Sequence of chain 1.B:
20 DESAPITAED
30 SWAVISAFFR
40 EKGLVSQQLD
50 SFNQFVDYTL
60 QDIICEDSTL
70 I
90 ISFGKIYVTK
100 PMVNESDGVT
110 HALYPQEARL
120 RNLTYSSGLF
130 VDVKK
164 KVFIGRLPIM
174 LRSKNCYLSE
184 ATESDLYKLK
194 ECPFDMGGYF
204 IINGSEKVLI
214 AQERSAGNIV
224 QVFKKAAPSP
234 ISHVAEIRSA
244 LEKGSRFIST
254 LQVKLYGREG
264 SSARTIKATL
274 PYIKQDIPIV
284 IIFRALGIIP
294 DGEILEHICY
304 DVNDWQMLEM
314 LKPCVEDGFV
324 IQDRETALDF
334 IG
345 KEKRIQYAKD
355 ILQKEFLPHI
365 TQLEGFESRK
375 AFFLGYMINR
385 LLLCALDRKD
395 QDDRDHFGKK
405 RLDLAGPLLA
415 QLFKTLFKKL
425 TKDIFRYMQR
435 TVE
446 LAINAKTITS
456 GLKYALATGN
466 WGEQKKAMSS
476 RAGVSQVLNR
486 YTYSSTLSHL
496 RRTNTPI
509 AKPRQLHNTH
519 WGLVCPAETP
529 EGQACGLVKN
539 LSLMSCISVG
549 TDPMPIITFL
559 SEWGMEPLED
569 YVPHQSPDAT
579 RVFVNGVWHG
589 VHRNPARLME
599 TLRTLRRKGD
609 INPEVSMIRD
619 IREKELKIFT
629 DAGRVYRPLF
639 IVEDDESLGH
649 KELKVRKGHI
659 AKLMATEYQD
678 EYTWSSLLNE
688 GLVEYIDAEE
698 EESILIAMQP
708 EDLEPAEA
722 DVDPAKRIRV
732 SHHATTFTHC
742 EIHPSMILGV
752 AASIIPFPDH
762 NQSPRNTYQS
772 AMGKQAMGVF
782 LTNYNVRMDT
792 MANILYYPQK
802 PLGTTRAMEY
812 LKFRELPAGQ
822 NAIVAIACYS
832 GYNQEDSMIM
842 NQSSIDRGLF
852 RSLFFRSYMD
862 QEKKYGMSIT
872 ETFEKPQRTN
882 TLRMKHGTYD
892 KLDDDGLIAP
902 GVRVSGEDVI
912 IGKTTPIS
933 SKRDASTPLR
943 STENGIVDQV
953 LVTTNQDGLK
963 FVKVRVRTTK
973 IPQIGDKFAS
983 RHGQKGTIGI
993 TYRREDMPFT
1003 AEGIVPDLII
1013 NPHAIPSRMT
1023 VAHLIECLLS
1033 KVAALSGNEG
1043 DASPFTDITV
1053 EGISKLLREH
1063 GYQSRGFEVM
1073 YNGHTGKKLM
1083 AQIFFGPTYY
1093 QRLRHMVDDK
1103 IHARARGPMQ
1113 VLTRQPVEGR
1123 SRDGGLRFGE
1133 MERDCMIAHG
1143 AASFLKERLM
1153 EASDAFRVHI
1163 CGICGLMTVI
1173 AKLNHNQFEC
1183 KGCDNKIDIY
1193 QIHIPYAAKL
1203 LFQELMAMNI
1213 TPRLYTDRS

Sequence of chain 1.A:
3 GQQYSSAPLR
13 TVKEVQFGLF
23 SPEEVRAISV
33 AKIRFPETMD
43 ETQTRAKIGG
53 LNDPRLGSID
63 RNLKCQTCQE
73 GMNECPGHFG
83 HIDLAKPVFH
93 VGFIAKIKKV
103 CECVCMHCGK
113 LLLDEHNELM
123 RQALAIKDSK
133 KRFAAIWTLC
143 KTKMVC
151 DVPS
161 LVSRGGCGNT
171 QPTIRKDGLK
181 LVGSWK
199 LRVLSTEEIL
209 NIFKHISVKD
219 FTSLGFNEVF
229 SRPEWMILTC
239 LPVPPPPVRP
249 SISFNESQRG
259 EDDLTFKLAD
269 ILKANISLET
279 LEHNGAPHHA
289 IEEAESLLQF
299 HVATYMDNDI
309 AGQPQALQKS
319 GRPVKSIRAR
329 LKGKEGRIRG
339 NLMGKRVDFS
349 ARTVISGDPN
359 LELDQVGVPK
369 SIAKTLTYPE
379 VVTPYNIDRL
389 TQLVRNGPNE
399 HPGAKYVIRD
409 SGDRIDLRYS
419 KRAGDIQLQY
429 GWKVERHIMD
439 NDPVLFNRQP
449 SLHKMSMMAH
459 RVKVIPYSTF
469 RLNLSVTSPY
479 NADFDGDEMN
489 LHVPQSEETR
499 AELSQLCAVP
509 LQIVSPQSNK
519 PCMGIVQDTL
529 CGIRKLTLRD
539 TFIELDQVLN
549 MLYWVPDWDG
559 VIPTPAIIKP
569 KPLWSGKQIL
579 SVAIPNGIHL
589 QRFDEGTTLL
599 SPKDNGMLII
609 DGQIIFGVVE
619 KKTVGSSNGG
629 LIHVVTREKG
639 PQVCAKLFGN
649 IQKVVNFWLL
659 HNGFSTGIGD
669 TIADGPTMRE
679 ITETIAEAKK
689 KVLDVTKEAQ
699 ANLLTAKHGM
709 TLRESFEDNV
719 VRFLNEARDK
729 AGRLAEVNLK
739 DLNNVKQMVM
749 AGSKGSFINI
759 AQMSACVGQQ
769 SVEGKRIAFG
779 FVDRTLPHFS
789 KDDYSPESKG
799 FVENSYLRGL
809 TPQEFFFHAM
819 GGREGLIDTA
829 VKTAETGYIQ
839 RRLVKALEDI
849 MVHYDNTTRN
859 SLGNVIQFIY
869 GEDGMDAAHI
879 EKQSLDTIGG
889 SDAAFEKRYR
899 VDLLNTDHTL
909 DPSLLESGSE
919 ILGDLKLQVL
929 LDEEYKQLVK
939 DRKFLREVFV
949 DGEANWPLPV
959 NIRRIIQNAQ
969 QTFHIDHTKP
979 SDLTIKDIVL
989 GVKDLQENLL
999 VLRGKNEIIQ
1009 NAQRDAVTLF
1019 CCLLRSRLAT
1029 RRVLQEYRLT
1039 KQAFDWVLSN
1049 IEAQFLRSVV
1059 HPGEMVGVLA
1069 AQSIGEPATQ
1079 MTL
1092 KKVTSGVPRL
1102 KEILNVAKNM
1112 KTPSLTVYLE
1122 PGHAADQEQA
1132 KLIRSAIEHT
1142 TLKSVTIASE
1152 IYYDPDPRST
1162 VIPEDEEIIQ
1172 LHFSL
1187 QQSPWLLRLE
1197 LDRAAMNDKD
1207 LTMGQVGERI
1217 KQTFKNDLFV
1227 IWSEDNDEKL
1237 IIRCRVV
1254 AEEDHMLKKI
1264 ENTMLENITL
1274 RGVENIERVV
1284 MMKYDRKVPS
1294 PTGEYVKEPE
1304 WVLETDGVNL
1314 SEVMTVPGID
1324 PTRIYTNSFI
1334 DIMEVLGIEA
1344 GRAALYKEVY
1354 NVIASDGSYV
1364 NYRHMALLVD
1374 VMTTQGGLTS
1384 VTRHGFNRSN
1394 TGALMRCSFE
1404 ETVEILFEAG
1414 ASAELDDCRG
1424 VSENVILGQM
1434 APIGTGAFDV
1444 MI

Binding-site contacts:
Ligand atom C2' contacts residue ARG446 of chain 1.A at 3.8 Å.
Ligand atom C4' contacts residue ASP483 of chain 1.A at 3.3 Å.
Ligand atom C2' contacts residue ASP485 of chain 1.A at 3.8 Å.
Ligand atom O2' contacts residue GLY484 of chain 1.A at 3.9 Å.
Ligand atom O4' contacts residue HIS1097 of chain 1.B at 3.6 Å.
Ligand atom O3' contacts residue ASP485 of chain 1.A at 3.4 Å (salt-bridge).
Ligand atom O5' contacts residue LYS987 of chain 1.B at 3.7 Å.
Ligand atom C4' contacts residue HIS1097 of chain 1.B at 3.7 Å.
Ligand atom O3' contacts residue GLN481 of chain 1.B at 3.4 Å (h-bond).
Ligand atom C5' contacts residue GLN776 of chain 1.B at 3.5 Å.
Ligand atom O3' contacts residue MG1 of chain 1.P at 2.4 Å.
Ligand atom O2' contacts residue ASP485 of chain 1.A at 2.5 Å.
Ligand atom C4' contacts residue GLN776 of chain 1.B at 4.0 Å.
Ligand atom O2' contacts residue MG1 of chain 1.P at 3.7 Å.
Ligand atom O2' contacts residue GLN776 of chain 1.B at 3.5 Å (h-bond).
Ligand atom C4' contacts residue MG1 of chain 1.P at 3.9 Å.
Ligand atom P contacts residue LYS987 of chain 1.B at 3.8 Å.
Ligand atom O2' contacts residue HIS1097 of chain 1.B at 3.7 Å.
Ligand atom OP1 contacts residue GLN481 of chain 1.B at 3.7 Å.
Ligand atom P contacts residue LYS979 of chain 1.B at 3.9 Å.
Ligand atom N2 contacts residue GLN447 of chain 1.A at 3.3 Å (h-bond).
Ligand atom O3' contacts residue LYS979 of chain 1.B at 3.5 Å.
Ligand atom OP1 contacts residue MET773 of chain 1.B at 4.0 Å.
Ligand atom C3' contacts residue MG1 of chain 1.P at 3.6 Å.
Ligand atom O3' contacts residue ALA477 of chain 1.B at 3.6 Å.
Ligand atom O3' contacts residue GLN776 of chain 1.B at 3.0 Å (h-bond).
Ligand atom O2' contacts residue ARG446 of chain 1.A at 3.6 Å (salt-bridge).
Ligand atom C4' contacts residue ASP485 of chain 1.A at 3.6 Å.
Ligand atom O2' contacts residue GLN481 of chain 1.B at 3.8 Å.
Ligand atom C3' contacts residue ASP485 of chain 1.A at 3.9 Å.
Ligand atom OP1 contacts residue LYS987 of chain 1.B at 2.9 Å (salt-bridge).
Ligand atom P contacts residue GLN776 of chain 1.B at 3.9 Å.
Ligand atom O3' contacts residue ASP483 of chain 1.A at 3.4 Å (salt-bridge).
Ligand atom C5' contacts residue ASP483 of chain 1.A at 3.6 Å.
Ligand atom C3' contacts residue ASP483 of chain 1.A at 4.0 Å.
Ligand atom OP1 contacts residue LYS979 of chain 1.B at 3.0 Å (salt-bridge).
Ligand atom OP1 contacts residue GLN776 of chain 1.B at 3.5 Å (h-bond).
Ligand atom C3' contacts residue GLN776 of chain 1.B at 4.0 Å.
Ligand atom O5' contacts residue ASP483 of chain 1.A at 3.9 Å.
Ligand atom C5' contacts residue HIS1097 of chain 1.B at 3.6 Å.

The protein below binds the small molecule below.
Small molecule (SMILES): Nc1nc(=O)c2ncn([C@@H]3O[C@H](CO[P](=O)(O)O[C@H]4[C@@H](O)[C@H](n5cnc6c(=O)nc(N)[nH]c65)O[C@@H]4CO[P](=O)(O)O[C@H]4[C@@H](O)[C@H](n5cnc6c(N)ncnc65)O[C@@H]4CO[P](=O)(O)O[C@H]4[C@@H](O)[C@H](n5cnc6c(=O)nc(N)[nH]c65)O[C@@H]4CO[P](=O)(O)O[C@H]4[C@@H](O)[C@H](n5cnc6c(N)ncnc65)O[C@@H]4CO[P](=O)(O)O[C@H]4[C@@H](O)[C@H](n5cnc6c(=O)nc(N)[nH]c65)O[C@@H]4CO[P](=O)(O)O[C@H]4[C@@H](O)[C@H](n5cnc6c(=O)nc(N)[nH]c65)O[C@@H]4CO[P](=O)(O)O[C@H]4[C@@H](O)[C@H](n5ccc(=O)[nH]c5=O)O[C@@H]4CO[P](=O)(O)O[C@H]4[C@@H](O)[C@H](n5cnc6c(N)ncnc65)O[C@@H]4CO)[C@@H](O)[C@H]3O)c2[nH]1